Binding-site contacts:
Ligand atom C18 contacts residue MET164 of chain 1.A at 3.6 Å (hydrophobic).
Ligand atom N contacts residue TYR127 of chain 1.A at 3.1 Å (h-bond).
Ligand atom O contacts residue LYS167 of chain 1.A at 2.9 Å (salt-bridge).
Ligand atom C4 contacts residue TYR127 of chain 1.A at 3.9 Å (hydrophobic).
Ligand atom O3 contacts residue MET164 of chain 1.A at 3.5 Å.
Ligand atom C20 contacts residue CYS85 of chain 1.A at 3.8 Å (hydrophobic).
Ligand atom C17 contacts residue CYS85 of chain 1.A at 3.6 Å (hydrophobic).
Ligand atom S2 contacts residue CYS85 of chain 1.A at 3.8 Å.
Ligand atom C9 contacts residue ILE141 of chain 1.A at 3.7 Å (hydrophobic).
Ligand atom CL1 contacts residue HIS249 of chain 1.A at 3.7 Å.
Ligand atom S contacts residue LYS167 of chain 1.A at 3.9 Å.
Ligand atom CL contacts residue PHE82 of chain 1.A at 3.5 Å.
Ligand atom C12 contacts residue CYS85 of chain 1.A at 3.8 Å (hydrophobic).
Ligand atom S2 contacts residue MET164 of chain 1.A at 3.4 Å.
Ligand atom C6 contacts residue CYS85 of chain 1.A at 3.6 Å (hydrophobic).
Ligand atom C19 contacts residue CYS85 of chain 1.A at 3.8 Å (hydrophobic).
Ligand atom N1 contacts residue ARG88 of chain 1.A at 3.4 Å.
Ligand atom O2 contacts residue SER142 of chain 1.A at 2.7 Å (h-bond).
Ligand atom O contacts residue HIS249 of chain 1.A at 3.3 Å.
Ligand atom O contacts residue TYR127 of chain 1.A at 3.5 Å (h-bond).
Ligand atom C5 contacts residue SER89 of chain 1.A at 3.2 Å.
Ligand atom C5 contacts residue CYS85 of chain 1.A at 3.8 Å (hydrophobic).
Ligand atom C11 contacts residue GLY84 of chain 1.A at 3.9 Å.
Ligand atom C contacts residue CYS85 of chain 1.A at 3.9 Å (hydrophobic).
Ligand atom C10 contacts residue SER142 of chain 1.A at 3.6 Å.
Ligand atom C2 contacts residue PHE163 of chain 1.A at 3.4 Å (hydrophobic).
Ligand atom C18 contacts residue CYS85 of chain 1.A at 3.6 Å (hydrophobic).
Ligand atom O2 contacts residue ILE141 of chain 1.A at 3.6 Å.
Ligand atom C20 contacts residue PHE82 of chain 1.A at 3.7 Å (hydrophobic).
Ligand atom C19 contacts residue PHE163 of chain 1.A at 3.9 Å (hydrophobic).
Ligand atom C1 contacts residue PHE163 of chain 1.A at 3.6 Å (hydrophobic).
Ligand atom O3 contacts residue LYS167 of chain 1.A at 3.8 Å.
Ligand atom C6 contacts residue SER89 of chain 1.A at 3.4 Å.
Ligand atom C2 contacts residue MET164 of chain 1.A at 3.5 Å (hydrophobic).
Ligand atom O1 contacts residue ARG88 of chain 1.A at 3.4 Å.
Ligand atom C3 contacts residue PHE163 of chain 1.A at 3.5 Å (hydrophobic).
Ligand atom C17 contacts residue MET164 of chain 1.A at 3.9 Å (hydrophobic).
Ligand atom O contacts residue PHE163 of chain 1.A at 3.5 Å (h-bond).
Ligand atom C12 contacts residue GLY84 of chain 1.A at 3.5 Å.
Ligand atom C10 contacts residue ARG88 of chain 1.A at 3.9 Å.

Sequence of chain 1.A:
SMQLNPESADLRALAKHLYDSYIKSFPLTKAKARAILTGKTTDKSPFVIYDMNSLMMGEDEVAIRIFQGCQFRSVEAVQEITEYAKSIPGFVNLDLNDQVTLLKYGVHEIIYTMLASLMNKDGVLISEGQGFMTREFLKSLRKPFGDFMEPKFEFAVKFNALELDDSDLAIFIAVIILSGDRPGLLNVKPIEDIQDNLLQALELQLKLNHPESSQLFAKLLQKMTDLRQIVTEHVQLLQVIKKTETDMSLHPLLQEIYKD

The small molecule below binds the protein below.
Small molecule (SMILES): CCCCCC[C@@H](Sc1nc2ccc(NS(=O)(=O)c3ccc(Cl)cc3Cl)cc2s1)C(=O)O